Sequence of chain 1.B:
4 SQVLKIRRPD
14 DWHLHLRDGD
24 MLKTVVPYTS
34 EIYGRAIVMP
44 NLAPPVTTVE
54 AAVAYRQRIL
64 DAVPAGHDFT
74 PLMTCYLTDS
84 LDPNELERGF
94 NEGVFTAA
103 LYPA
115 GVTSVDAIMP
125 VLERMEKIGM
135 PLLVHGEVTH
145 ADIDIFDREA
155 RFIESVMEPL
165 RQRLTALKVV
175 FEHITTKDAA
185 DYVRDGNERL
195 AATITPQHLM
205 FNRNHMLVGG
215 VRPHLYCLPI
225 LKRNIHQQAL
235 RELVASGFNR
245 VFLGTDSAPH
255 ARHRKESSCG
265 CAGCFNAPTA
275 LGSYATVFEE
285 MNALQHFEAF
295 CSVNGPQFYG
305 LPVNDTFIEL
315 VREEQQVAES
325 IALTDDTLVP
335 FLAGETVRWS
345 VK

Binding-site contacts:
Ligand atom N3 contacts residue ASP250 of chain 1.B at 3.0 Å (salt-bridge).
Ligand atom C61 contacts residue ARG20 of chain 1.B at 3.4 Å.
Ligand atom O5 contacts residue KCX102 of chain 1.B at 3.7 Å.
Ligand atom O2 contacts residue GLY267 of chain 1.B at 3.2 Å (h-bond).
Ligand atom O4 contacts residue HIS18 of chain 1.B at 3.5 Å (h-bond).
Ligand atom O4 contacts residue HIS16 of chain 1.B at 3.8 Å.
Ligand atom C2 contacts residue GLY267 of chain 1.B at 3.8 Å.
Ligand atom C5 contacts residue HIS18 of chain 1.B at 4.0 Å.
Ligand atom N1 contacts residue ALA266 of chain 1.B at 3.1 Å (h-bond).
Ligand atom O2 contacts residue LEU222 of chain 1.B at 2.8 Å (h-bond).
Ligand atom O62 contacts residue ALA252 of chain 1.B at 3.7 Å.
Ligand atom O62 contacts residue HIS254 of chain 1.B at 3.1 Å (h-bond).
Ligand atom C6 contacts residue ALA252 of chain 1.B at 3.7 Å (hydrophobic).
Ligand atom N1 contacts residue GLY267 of chain 1.B at 3.8 Å.
Ligand atom C4 contacts residue ZN1 of chain 1.F at 3.2 Å.
Ligand atom C6 contacts residue HIS18 of chain 1.B at 3.9 Å.
Ligand atom O4 contacts residue HIS177 of chain 1.B at 3.5 Å (h-bond).
Ligand atom N1 contacts residue ALA252 of chain 1.B at 3.8 Å.
Ligand atom C61 contacts residue ASN44 of chain 1.B at 3.9 Å.
Ligand atom O61 contacts residue ARG20 of chain 1.B at 2.9 Å (salt-bridge).
Ligand atom O2 contacts residue ALA266 of chain 1.B at 3.2 Å.
Ligand atom C5 contacts residue ZN1 of chain 1.F at 3.9 Å.
Ligand atom O5 contacts residue ZN1 of chain 1.G at 2.3 Å.
Ligand atom O4 contacts residue KCX102 of chain 1.B at 3.0 Å (h-bond).
Ligand atom C2 contacts residue ALA266 of chain 1.B at 3.6 Å (hydrophobic).
Ligand atom O61 contacts residue ASN44 of chain 1.B at 2.8 Å (h-bond).
Ligand atom C61 contacts residue ALA252 of chain 1.B at 3.7 Å (hydrophobic).
Ligand atom O62 contacts residue ALA266 of chain 1.B at 3.1 Å (h-bond).
Ligand atom O4 contacts residue ZN1 of chain 1.F at 2.1 Å.
Ligand atom O4 contacts residue ZN1 of chain 1.G at 2.5 Å.
Ligand atom O5 contacts residue HIS139 of chain 1.B at 3.0 Å (h-bond).
Ligand atom C4 contacts residue ASP250 of chain 1.B at 4.0 Å.
Ligand atom O2 contacts residue CYS221 of chain 1.B at 3.3 Å.
Ligand atom C2 contacts residue LEU222 of chain 1.B at 3.6 Å (hydrophobic).
Ligand atom N3 contacts residue LEU222 of chain 1.B at 2.9 Å (h-bond).
Ligand atom C4 contacts residue ZN1 of chain 1.G at 2.7 Å.
Ligand atom O61 contacts residue HIS18 of chain 1.B at 3.4 Å.
Ligand atom O62 contacts residue ARG20 of chain 1.B at 2.8 Å (salt-bridge).
Ligand atom O4 contacts residue ASP250 of chain 1.B at 2.9 Å (salt-bridge).
Ligand atom C4 contacts residue KCX102 of chain 1.B at 3.5 Å.

This small molecule binds to this protein.
Small molecule (SMILES): NC(=O)N[C@@H](CC(=O)O)C(=O)O